This protein binds this small molecule.
Small molecule (SMILES): C[C@H](N)C(=O)N[C@@H](C)C(=O)N1CCC[C@H]1C(=O)N[C@@H](CO)C(=O)N[C@@H](COP(=O)(O)O)C(=O)N[C@@H](CC1=CN=C2C=CC=CC12)C(=O)N[C@@H](CCCN=C(N)N)C(=O)N[C@@H](CCC(N)=O)C(=O)N[C@H](C=O)CCC(=O)O

Sequence of chain 1.A:
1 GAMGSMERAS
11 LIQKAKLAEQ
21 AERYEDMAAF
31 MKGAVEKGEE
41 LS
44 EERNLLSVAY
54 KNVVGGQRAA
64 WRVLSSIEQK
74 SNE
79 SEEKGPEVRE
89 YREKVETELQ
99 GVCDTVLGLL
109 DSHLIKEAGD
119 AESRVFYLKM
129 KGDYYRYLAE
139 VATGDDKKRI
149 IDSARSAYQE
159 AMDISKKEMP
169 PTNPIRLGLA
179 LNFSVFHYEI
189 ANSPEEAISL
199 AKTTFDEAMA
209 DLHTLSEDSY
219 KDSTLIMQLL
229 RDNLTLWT

Binding-site contacts:
Ligand atom O contacts residue LEU234 of chain 1.A at 3.5 Å.
Ligand atom O3P contacts residue ARG134 of chain 1.A at 2.9 Å (salt-bridge).
Ligand atom N contacts residue ASN231 of chain 1.A at 2.8 Å (h-bond).
Ligand atom CA contacts residue ASN231 of chain 1.A at 3.5 Å.
Ligand atom CZ3 contacts residue S6B1 of chain 1.C at 3.6 Å.
Ligand atom CA contacts residue ASN231 of chain 1.A at 3.7 Å.
Ligand atom CB contacts residue TRP235 of chain 1.A at 3.6 Å (hydrophobic).
Ligand atom CB contacts residue ASN231 of chain 1.A at 3.6 Å.
Ligand atom O contacts residue LEU179 of chain 1.A at 3.6 Å.
Ligand atom O3P contacts residue TYR135 of chain 1.A at 2.6 Å (h-bond).
Ligand atom CD1 contacts residue S6B1 of chain 1.C at 3.7 Å.
Ligand atom CA contacts residue LEU179 of chain 1.A at 3.6 Å (hydrophobic).
Ligand atom OE1 contacts residue VAL51 of chain 1.A at 3.7 Å.
Ligand atom O2P contacts residue ARG61 of chain 1.A at 3.0 Å (salt-bridge).
Ligand atom CH2 contacts residue S6B1 of chain 1.C at 3.5 Å.
Ligand atom CB contacts residue LEU223 of chain 1.A at 3.5 Å (hydrophobic).
Ligand atom C contacts residue LEU179 of chain 1.A at 3.6 Å (hydrophobic).
Ligand atom N contacts residue LEU179 of chain 1.A at 3.4 Å.
Ligand atom C contacts residue ASN231 of chain 1.A at 3.6 Å.
Ligand atom C contacts residue ASN180 of chain 1.A at 3.5 Å.
Ligand atom CA contacts residue ASN180 of chain 1.A at 3.7 Å.
Ligand atom CE2 contacts residue S6B1 of chain 1.C at 3.6 Å.
Ligand atom CB contacts residue ASN231 of chain 1.A at 3.4 Å.
Ligand atom CZ2 contacts residue S6B1 of chain 1.C at 3.3 Å.
Ligand atom O1P contacts residue ARG61 of chain 1.A at 2.9 Å (salt-bridge).
Ligand atom CB contacts residue ASN180 of chain 1.A at 3.7 Å.
Ligand atom CE3 contacts residue S6B1 of chain 1.C at 3.6 Å.
Ligand atom O contacts residue VAL183 of chain 1.A at 3.5 Å.
Ligand atom CA contacts residue ASN180 of chain 1.A at 3.4 Å.
Ligand atom CD2 contacts residue S6B1 of chain 1.C at 3.5 Å.
Ligand atom CD contacts residue GLU187 of chain 1.A at 3.7 Å.
Ligand atom O contacts residue ASN231 of chain 1.A at 2.9 Å (h-bond).
Ligand atom CG contacts residue GLU187 of chain 1.A at 3.7 Å.
Ligand atom CB contacts residue ASN180 of chain 1.A at 3.2 Å.
Ligand atom CD contacts residue VAL51 of chain 1.A at 3.7 Å (hydrophobic).
Ligand atom NH2 contacts residue LEU227 of chain 1.A at 3.6 Å.
Ligand atom P contacts residue ARG61 of chain 1.A at 3.7 Å.
Ligand atom O1P contacts residue ARG134 of chain 1.A at 2.9 Å (salt-bridge).
Ligand atom NE1 contacts residue S6B1 of chain 1.C at 3.5 Å.
Ligand atom N contacts residue ASN180 of chain 1.A at 2.7 Å (h-bond).